Sequence of chain 1.E:
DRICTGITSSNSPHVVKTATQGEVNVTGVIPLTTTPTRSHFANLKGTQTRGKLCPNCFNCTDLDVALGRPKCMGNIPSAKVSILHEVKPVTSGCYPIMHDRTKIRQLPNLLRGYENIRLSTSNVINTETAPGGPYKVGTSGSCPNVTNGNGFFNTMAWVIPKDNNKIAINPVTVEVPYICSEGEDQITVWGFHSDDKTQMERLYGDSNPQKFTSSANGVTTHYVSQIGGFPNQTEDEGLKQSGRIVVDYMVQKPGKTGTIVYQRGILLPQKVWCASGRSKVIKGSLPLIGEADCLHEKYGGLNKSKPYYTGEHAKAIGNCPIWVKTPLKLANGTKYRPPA

The small molecule below binds the protein below.
Small molecule (SMILES): CC(=O)N[C@H]1[C@H](O[C@H]2[C@H](O)[C@@H](NC(C)=O)CO[C@@H]2CO)O[C@H](CO)[C@@H](O)[C@@H]1O

Binding-site contacts:
Ligand atom C1 contacts residue PHE230 of chain 1.E at 4.5 Å (hydrophobic).
Ligand atom C8 contacts residue ASN232 of chain 1.E at 4.0 Å.
Ligand atom N2 contacts residue ASN232 of chain 1.E at 3.1 Å (h-bond).
Ligand atom C7 contacts residue PRO231 of chain 1.E at 4.2 Å (hydrophobic).
Ligand atom C2 contacts residue ASN232 of chain 1.E at 2.6 Å.
Ligand atom O5 contacts residue ASN232 of chain 1.E at 2.3 Å (h-bond).
Ligand atom O7 contacts residue PHE230 of chain 1.E at 4.5 Å.
Ligand atom C7 contacts residue PHE230 of chain 1.E at 4.1 Å (hydrophobic).
Ligand atom C1 contacts residue ASN232 of chain 1.E at 1.5 Å.
Ligand atom C7 contacts residue ASN232 of chain 1.E at 3.7 Å.
Ligand atom C8 contacts residue PHE230 of chain 1.E at 3.3 Å (hydrophobic).
Ligand atom O6 contacts residue ASN232 of chain 1.E at 4.4 Å.
Ligand atom C4 contacts residue ASN232 of chain 1.E at 4.3 Å.
Ligand atom C5 contacts residue ASN232 of chain 1.E at 3.5 Å.
Ligand atom C3 contacts residue ASN232 of chain 1.E at 3.9 Å.
Ligand atom O7 contacts residue PRO231 of chain 1.E at 4.1 Å.
Ligand atom C8 contacts residue PRO231 of chain 1.E at 4.4 Å (hydrophobic).